Binding-site contacts:
Ligand atom N42 contacts residue ALA87 of chain 2.C at 3.4 Å.
Ligand atom C25 contacts residue ILE83 of chain 2.C at 3.6 Å (hydrophobic).
Ligand atom P27 contacts residue TYR10 of chain 2.D at 3.6 Å.
Ligand atom N3 contacts residue ALA87 of chain 2.D at 3.3 Å.
Ligand atom C2 contacts residue ALA87 of chain 2.D at 3.4 Å (hydrophobic).
Ligand atom O19 contacts residue LYS25 of chain 2.D at 3.0 Å (salt-bridge).
Ligand atom N01 contacts residue ARG11 of chain 2.D at 3.1 Å (salt-bridge).
Ligand atom P18 contacts residue TYR10 of chain 2.C at 3.1 Å.
Ligand atom N41 contacts residue PRO89 of chain 2.C at 3.5 Å.
Ligand atom O43 contacts residue GLN3 of chain 2.D at 3.2 Å (h-bond).
Ligand atom N41 contacts residue ALA87 of chain 2.C at 2.9 Å (h-bond).
Ligand atom N01 contacts residue GLN3 of chain 2.C at 3.3 Å (h-bond).
Ligand atom O26 contacts residue TYR10 of chain 2.D at 3.4 Å (h-bond).
Ligand atom N41 contacts residue ARG11 of chain 2.C at 3.2 Å.
Ligand atom C34 contacts residue TYR10 of chain 2.D at 3.2 Å (hydrophobic).
Ligand atom O29 contacts residue TYR10 of chain 2.D at 2.6 Å (h-bond).
Ligand atom O17 contacts residue TYR10 of chain 2.C at 3.1 Å (h-bond).
Ligand atom O2' contacts residue PRO89 of chain 2.D at 3.1 Å.
Ligand atom N1 contacts residue ARG11 of chain 2.D at 2.9 Å (salt-bridge).
Ligand atom O29 contacts residue LYS25 of chain 2.C at 3.3 Å (salt-bridge).
Ligand atom O30 contacts residue MET80 of chain 2.C at 3.1 Å.
Ligand atom C38 contacts residue LEU13 of chain 2.C at 3.6 Å (hydrophobic).
Ligand atom O19 contacts residue TYR10 of chain 2.C at 2.5 Å (h-bond).
Ligand atom N39 contacts residue ARG11 of chain 2.C at 3.2 Å (salt-bridge).
Ligand atom N3 contacts residue PRO89 of chain 2.D at 3.5 Å (h-bond).
Ligand atom C4 contacts residue ALA87 of chain 2.D at 3.2 Å (hydrophobic).
Ligand atom C6 contacts residue LEU13 of chain 2.D at 3.5 Å (hydrophobic).
Ligand atom N35 contacts residue TYR10 of chain 2.C at 3.5 Å.
Ligand atom C25 contacts residue MET80 of chain 2.C at 3.4 Å (hydrophobic).
Ligand atom O43 contacts residue LEU13 of chain 2.C at 3.5 Å.
Ligand atom O23 contacts residue ARG84 of chain 2.C at 3.4 Å.
Ligand atom N1 contacts residue TYR10 of chain 2.D at 3.5 Å.
Ligand atom C8 contacts residue TYR10 of chain 2.C at 3.6 Å (hydrophobic).
Ligand atom O44 contacts residue MET80 of chain 2.D at 3.5 Å.
Ligand atom N01 contacts residue LEU13 of chain 2.D at 3.2 Å.
Ligand atom N9 contacts residue ALA87 of chain 2.D at 3.4 Å.
Ligand atom C2 contacts residue ARG11 of chain 2.D at 3.5 Å.
Ligand atom N39 contacts residue LEU13 of chain 2.C at 3.2 Å.
Ligand atom O20 contacts residue TYR10 of chain 2.C at 3.2 Å (h-bond).
Ligand atom N35 contacts residue TYR10 of chain 2.D at 3.6 Å (h-bond).

Sequence of chain 2.C:
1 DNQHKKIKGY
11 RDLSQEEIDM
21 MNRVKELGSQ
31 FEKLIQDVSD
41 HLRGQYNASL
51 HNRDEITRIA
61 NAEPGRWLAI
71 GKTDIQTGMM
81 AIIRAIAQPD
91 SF

This small molecule binds to this protein.
Small molecule (SMILES): Nc1nc(=O)c2ncn([C@@H]3O[C@@H]4COP(=O)(O)O[C@H]5[C@@H](O)[C@H](n6cnc7c(N)ncnc76)O[C@@H]5COP(=O)(O)O[C@@H]3[C@@H]4O)c2[nH]1

Sequence of chain 2.D:
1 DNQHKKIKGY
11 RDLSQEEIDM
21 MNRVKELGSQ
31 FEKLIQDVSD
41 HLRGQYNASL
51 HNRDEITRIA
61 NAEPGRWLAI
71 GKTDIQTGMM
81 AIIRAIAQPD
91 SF